Binding-site contacts:
Ligand atom N19 contacts residue TYR94 of chain 1.A at 3.9 Å.
Ligand atom C26 contacts residue PRO96 of chain 1.A at 3.3 Å (hydrophobic).
Ligand atom C23 contacts residue ALA95 of chain 1.A at 3.9 Å (hydrophobic).
Ligand atom N19 contacts residue GLU93 of chain 1.A at 3.9 Å.
Ligand atom N33 contacts residue GLY22 of chain 1.A at 3.5 Å.
Ligand atom C03 contacts residue THR99 of chain 1.A at 3.2 Å.
Ligand atom C22 contacts residue ALA95 of chain 1.A at 3.6 Å (hydrophobic).
Ligand atom O05 contacts residue GLY22 of chain 1.A at 3.3 Å.
Ligand atom N19 contacts residue ALA95 of chain 1.A at 3.1 Å (h-bond).
Ligand atom N19 contacts residue LEU145 of chain 1.A at 3.9 Å.
Ligand atom N25 contacts residue PRO96 of chain 1.A at 3.8 Å.
Ligand atom C16 contacts residue LEU145 of chain 1.A at 3.5 Å (hydrophobic).
Ligand atom C32 contacts residue VAL29 of chain 1.A at 3.5 Å (hydrophobic).
Ligand atom C23 contacts residue GLY98 of chain 1.A at 3.5 Å.
Ligand atom C28 contacts residue GLY98 of chain 1.A at 3.6 Å.
Ligand atom N27 contacts residue ARG19 of chain 1.A at 3.5 Å (salt-bridge).
Ligand atom N25 contacts residue ARG19 of chain 1.A at 3.5 Å (salt-bridge).
Ligand atom N21 contacts residue TYR94 of chain 1.A at 3.5 Å.
Ligand atom C24 contacts residue ALA95 of chain 1.A at 3.5 Å (hydrophobic).
Ligand atom C15 contacts residue LEU145 of chain 1.A at 3.9 Å (hydrophobic).
Ligand atom C29 contacts residue LEU21 of chain 1.A at 3.7 Å (hydrophobic).
Ligand atom C03 contacts residue ARG102 of chain 1.A at 3.7 Å.
Ligand atom N33 contacts residue VAL29 of chain 1.A at 3.8 Å.
Ligand atom C18 contacts residue ALA42 of chain 1.A at 3.5 Å (hydrophobic).
Ligand atom C09 contacts residue GLU142 of chain 1.A at 3.8 Å.
Ligand atom C32 contacts residue GLY22 of chain 1.A at 3.6 Å.
Ligand atom C24 contacts residue PRO96 of chain 1.A at 3.8 Å (hydrophobic).
Ligand atom N21 contacts residue ALA95 of chain 1.A at 2.8 Å (h-bond).
Ligand atom C18 contacts residue LEU145 of chain 1.A at 3.5 Å (hydrophobic).
Ligand atom C31 contacts residue LEU21 of chain 1.A at 3.9 Å (hydrophobic).
Ligand atom C20 contacts residue LEU21 of chain 1.A at 3.9 Å (hydrophobic).
Ligand atom N27 contacts residue GLY98 of chain 1.A at 3.9 Å.
Ligand atom C32 contacts residue LEU21 of chain 1.A at 3.8 Å (hydrophobic).
Ligand atom C24 contacts residue TYR94 of chain 1.A at 3.7 Å (hydrophobic).
Ligand atom C24 contacts residue GLY98 of chain 1.A at 3.7 Å.
Ligand atom C26 contacts residue ARG19 of chain 1.A at 3.7 Å.
Ligand atom N30 contacts residue LEU21 of chain 1.A at 3.7 Å.
Ligand atom O05 contacts residue LEU21 of chain 1.A at 3.2 Å (h-bond).
Ligand atom C20 contacts residue ALA95 of chain 1.A at 3.7 Å (hydrophobic).
Ligand atom C18 contacts residue GLU93 of chain 1.A at 3.5 Å.

This protein binds this small molecule.
Small molecule (SMILES): Cc1nn(C)cc1-c1nc2ncc(Cl)c(-c3cnn(Cc4cccc(C(=O)N(C)C)c4)c3)c2[nH]1

Sequence of chain 1.A:
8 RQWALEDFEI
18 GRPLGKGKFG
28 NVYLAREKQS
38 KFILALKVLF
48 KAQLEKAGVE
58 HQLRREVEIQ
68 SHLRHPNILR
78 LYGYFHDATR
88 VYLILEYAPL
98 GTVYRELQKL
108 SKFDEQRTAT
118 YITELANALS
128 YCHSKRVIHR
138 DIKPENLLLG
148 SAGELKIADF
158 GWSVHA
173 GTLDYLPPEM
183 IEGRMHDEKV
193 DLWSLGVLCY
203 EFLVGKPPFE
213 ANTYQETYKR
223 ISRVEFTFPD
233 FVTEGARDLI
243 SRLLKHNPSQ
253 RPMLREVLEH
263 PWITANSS